Binding-site contacts:
Ligand atom C1 contacts residue THR353 of chain 1.D at 3.7 Å.
Ligand atom C3 contacts residue ASN351 of chain 1.D at 3.8 Å.
Ligand atom O6 contacts residue THR353 of chain 1.D at 4.3 Å.
Ligand atom C1 contacts residue ASN351 of chain 1.D at 1.4 Å.
Ligand atom O7 contacts residue ASN351 of chain 1.D at 3.1 Å (h-bond).
Ligand atom C5 contacts residue ASN351 of chain 1.D at 3.6 Å.
Ligand atom C6 contacts residue THR353 of chain 1.D at 3.9 Å.
Ligand atom C5 contacts residue THR353 of chain 1.D at 3.8 Å.
Ligand atom C7 contacts residue ASN351 of chain 1.D at 3.7 Å.
Ligand atom N2 contacts residue ASN351 of chain 1.D at 2.9 Å (h-bond).
Ligand atom C8 contacts residue LYS385 of chain 1.D at 4.2 Å.
Ligand atom C2 contacts residue ASN351 of chain 1.D at 2.5 Å.
Ligand atom C7 contacts residue MET338 of chain 1.D at 4.2 Å (hydrophobic).
Ligand atom O5 contacts residue ASN351 of chain 1.D at 2.3 Å (h-bond).
Ligand atom O7 contacts residue MET338 of chain 1.D at 4.1 Å.
Ligand atom C4 contacts residue ASN351 of chain 1.D at 4.2 Å.
Ligand atom O5 contacts residue THR353 of chain 1.D at 3.1 Å (h-bond).

Sequence of chain 1.D:
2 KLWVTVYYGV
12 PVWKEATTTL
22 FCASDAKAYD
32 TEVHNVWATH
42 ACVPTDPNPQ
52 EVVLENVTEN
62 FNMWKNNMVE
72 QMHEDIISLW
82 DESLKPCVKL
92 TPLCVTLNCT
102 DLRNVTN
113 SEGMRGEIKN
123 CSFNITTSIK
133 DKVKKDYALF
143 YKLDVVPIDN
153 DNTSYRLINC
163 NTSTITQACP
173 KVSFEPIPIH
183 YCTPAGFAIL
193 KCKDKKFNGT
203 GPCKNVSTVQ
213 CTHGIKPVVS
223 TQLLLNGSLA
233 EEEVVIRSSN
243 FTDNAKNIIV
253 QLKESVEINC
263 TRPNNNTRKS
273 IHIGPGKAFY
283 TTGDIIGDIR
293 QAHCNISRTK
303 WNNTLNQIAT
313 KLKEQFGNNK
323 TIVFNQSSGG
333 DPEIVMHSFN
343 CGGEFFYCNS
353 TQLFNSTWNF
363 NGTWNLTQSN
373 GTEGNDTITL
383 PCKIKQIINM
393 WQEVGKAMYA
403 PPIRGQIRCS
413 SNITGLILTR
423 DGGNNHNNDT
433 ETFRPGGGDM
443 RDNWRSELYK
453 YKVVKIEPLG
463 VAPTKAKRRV

This small molecule binds to this protein.
Small molecule (SMILES): CC(=O)N[C@H]1[C@H](O[C@H]2[C@H](O)[C@@H](NC(C)=O)CO[C@@H]2CO)O[C@H](CO)[C@@H](O[C@@H]2O[C@H](CO)[C@@H](O)[C@H](O)[C@@H]2O)[C@@H]1O